This small molecule binds to this protein.
Small molecule (SMILES): CC(C)(C)OC(=O)N[C@H](CS[C@H](Cc1ccccc1)C(=O)NCCc1cccnc1)Cc1cccc2ccccc12

Binding-site contacts:
Ligand atom C15 contacts residue ILE281 of chain 4.A at 3.7 Å (hydrophobic).
Ligand atom C31 contacts residue ARG85 of chain 4.A at 3.8 Å.
Ligand atom C06 contacts residue PHE195 of chain 4.A at 3.7 Å (hydrophobic).
Ligand atom C35 contacts residue ALA350 of chain 4.A at 3.7 Å (hydrophobic).
Ligand atom O21 contacts residue ILE281 of chain 4.A at 3.2 Å.
Ligand atom O21 contacts residue SER99 of chain 4.A at 2.3 Å (h-bond).
Ligand atom N08 contacts residue PHE195 of chain 4.A at 3.5 Å.
Ligand atom S11 contacts residue ILE100 of chain 4.A at 3.8 Å.
Ligand atom C23 contacts residue SER99 of chain 4.A at 3.7 Å.
Ligand atom N08 contacts residue PHE88 of chain 4.A at 3.9 Å.
Ligand atom C16 contacts residue PHE221 of chain 4.A at 3.4 Å (hydrophobic).
Ligand atom C17 contacts residue PHE221 of chain 4.A at 3.7 Å (hydrophobic).
Ligand atom C36 contacts residue ALA350 of chain 4.A at 3.4 Å (hydrophobic).
Ligand atom C24 contacts residue ALA285 of chain 4.A at 3.6 Å (hydrophobic).
Ligand atom C26 contacts residue ALA285 of chain 4.A at 3.5 Å (hydrophobic).
Ligand atom C32 contacts residue ARG85 of chain 4.A at 3.9 Å.
Ligand atom C40 contacts residue HEM1 of chain 4.B at 3.8 Å.
Ligand atom C01 contacts residue ARG86 of chain 4.A at 3.5 Å.
Ligand atom C17 contacts residue PHE284 of chain 4.A at 3.3 Å (hydrophobic).
Ligand atom O05 contacts residue PHE195 of chain 4.A at 3.3 Å.
Ligand atom C25 contacts residue ALA285 of chain 4.A at 3.8 Å (hydrophobic).
Ligand atom C15 contacts residue PHE221 of chain 4.A at 3.7 Å (hydrophobic).
Ligand atom N27 contacts residue HEM1 of chain 4.B at 2.4 Å.
Ligand atom C28 contacts residue HEM1 of chain 4.B at 3.1 Å.
Ligand atom O07 contacts residue PHE88 of chain 4.A at 3.4 Å.
Ligand atom C20 contacts residue SER99 of chain 4.A at 3.4 Å.
Ligand atom C41 contacts residue SER99 of chain 4.A at 3.9 Å.
Ligand atom C26 contacts residue HEM1 of chain 4.B at 3.1 Å.
Ligand atom C40 contacts residue SER99 of chain 4.A at 3.7 Å.
Ligand atom C37 contacts residue HEM1 of chain 4.B at 3.5 Å.
Ligand atom O07 contacts residue ARG86 of chain 4.A at 3.7 Å.
Ligand atom C38 contacts residue HEM1 of chain 4.B at 3.9 Å.
Ligand atom C06 contacts residue PHE88 of chain 4.A at 3.7 Å (hydrophobic).
Ligand atom C41 contacts residue ARG85 of chain 4.A at 3.7 Å.
Ligand atom C18 contacts residue PHE284 of chain 4.A at 3.4 Å (hydrophobic).
Ligand atom C35 contacts residue ARG352 of chain 4.A at 3.9 Å.
Ligand atom C01 contacts residue GLU354 of chain 4.A at 3.0 Å.
Ligand atom C03 contacts residue ARG86 of chain 4.A at 3.6 Å.
Ligand atom C23 contacts residue ILE281 of chain 4.A at 3.7 Å (hydrophobic).
Ligand atom C39 contacts residue HEM1 of chain 4.B at 3.3 Å.

Sequence of chain 4.A:
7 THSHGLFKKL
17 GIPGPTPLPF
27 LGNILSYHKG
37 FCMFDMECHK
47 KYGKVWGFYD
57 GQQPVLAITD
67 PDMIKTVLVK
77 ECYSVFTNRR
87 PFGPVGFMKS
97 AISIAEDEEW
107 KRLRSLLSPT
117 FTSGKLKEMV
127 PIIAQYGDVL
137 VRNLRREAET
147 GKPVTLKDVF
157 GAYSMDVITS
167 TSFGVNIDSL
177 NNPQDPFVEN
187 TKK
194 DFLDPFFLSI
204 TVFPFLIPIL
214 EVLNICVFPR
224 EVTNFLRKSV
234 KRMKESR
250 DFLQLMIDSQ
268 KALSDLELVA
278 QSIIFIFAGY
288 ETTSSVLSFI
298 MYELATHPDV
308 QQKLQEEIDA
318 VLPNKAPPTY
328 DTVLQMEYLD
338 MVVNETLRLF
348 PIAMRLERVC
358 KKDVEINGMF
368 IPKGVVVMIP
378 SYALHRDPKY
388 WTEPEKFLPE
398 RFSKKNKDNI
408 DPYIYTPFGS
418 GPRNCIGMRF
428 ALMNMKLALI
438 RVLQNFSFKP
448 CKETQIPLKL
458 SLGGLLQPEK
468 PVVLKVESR